Sequence of chain 1.B:
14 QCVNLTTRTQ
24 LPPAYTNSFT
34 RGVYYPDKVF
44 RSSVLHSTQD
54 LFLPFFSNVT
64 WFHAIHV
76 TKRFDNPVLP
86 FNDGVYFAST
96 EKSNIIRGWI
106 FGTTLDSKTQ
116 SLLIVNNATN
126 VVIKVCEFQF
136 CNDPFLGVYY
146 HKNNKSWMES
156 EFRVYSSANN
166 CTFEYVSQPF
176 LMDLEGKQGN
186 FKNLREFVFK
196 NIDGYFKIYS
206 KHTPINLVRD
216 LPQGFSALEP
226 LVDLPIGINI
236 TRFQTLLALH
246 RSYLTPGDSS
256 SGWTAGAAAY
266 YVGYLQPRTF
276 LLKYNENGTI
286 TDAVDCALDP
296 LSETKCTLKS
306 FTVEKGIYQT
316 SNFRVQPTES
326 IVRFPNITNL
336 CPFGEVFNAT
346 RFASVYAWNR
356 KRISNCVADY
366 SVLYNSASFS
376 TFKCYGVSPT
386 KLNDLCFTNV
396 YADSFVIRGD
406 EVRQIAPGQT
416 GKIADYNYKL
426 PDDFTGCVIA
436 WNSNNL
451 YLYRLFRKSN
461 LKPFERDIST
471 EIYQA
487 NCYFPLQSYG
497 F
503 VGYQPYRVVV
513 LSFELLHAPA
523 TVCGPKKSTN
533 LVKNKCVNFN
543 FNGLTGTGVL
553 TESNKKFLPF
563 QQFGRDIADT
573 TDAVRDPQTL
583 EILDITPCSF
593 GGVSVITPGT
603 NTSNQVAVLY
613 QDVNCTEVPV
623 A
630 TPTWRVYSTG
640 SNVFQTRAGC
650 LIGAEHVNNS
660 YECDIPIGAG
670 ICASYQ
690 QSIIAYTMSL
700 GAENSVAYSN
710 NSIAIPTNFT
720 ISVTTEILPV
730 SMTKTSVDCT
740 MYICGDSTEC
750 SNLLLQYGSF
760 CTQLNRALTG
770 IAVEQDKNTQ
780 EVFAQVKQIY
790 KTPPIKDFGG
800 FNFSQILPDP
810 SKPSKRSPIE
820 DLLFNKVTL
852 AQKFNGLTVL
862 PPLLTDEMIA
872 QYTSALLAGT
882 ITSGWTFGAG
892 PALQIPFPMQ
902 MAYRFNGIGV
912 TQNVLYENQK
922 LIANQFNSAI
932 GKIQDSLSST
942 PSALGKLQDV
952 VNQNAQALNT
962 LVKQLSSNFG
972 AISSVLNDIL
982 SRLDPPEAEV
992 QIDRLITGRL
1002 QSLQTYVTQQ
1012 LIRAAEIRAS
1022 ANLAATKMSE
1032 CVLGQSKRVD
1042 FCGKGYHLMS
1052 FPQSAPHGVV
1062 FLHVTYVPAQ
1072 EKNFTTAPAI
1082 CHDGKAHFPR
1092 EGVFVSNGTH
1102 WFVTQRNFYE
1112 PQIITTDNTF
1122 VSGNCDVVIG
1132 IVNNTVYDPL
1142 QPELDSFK

Binding-site contacts:
Ligand atom C1 contacts residue LEU922 of chain 1.B at 4.3 Å (hydrophobic).
Ligand atom O5 contacts residue GLN1071 of chain 1.B at 3.9 Å.
Ligand atom C6 contacts residue GLN926 of chain 1.B at 3.8 Å.
Ligand atom O6 contacts residue PHE718 of chain 1.B at 4.4 Å.
Ligand atom O5 contacts residue GLN926 of chain 1.B at 4.4 Å.
Ligand atom O4 contacts residue LEU922 of chain 1.B at 4.0 Å.
Ligand atom C2 contacts residue GLN1071 of chain 1.B at 4.4 Å.
Ligand atom O6 contacts residue THR719 of chain 1.B at 3.6 Å.
Ligand atom C5 contacts residue LEU922 of chain 1.B at 4.0 Å (hydrophobic).
Ligand atom C1 contacts residue ASN717 of chain 1.B at 1.4 Å.
Ligand atom C1 contacts residue GLN1071 of chain 1.B at 4.0 Å.
Ligand atom C5 contacts residue GLN926 of chain 1.B at 3.9 Å.
Ligand atom O7 contacts residue LEU922 of chain 1.B at 3.6 Å.
Ligand atom N2 contacts residue ASN717 of chain 1.B at 2.9 Å (h-bond).
Ligand atom C5 contacts residue ASN717 of chain 1.B at 3.6 Å.
Ligand atom C7 contacts residue LEU922 of chain 1.B at 4.2 Å (hydrophobic).
Ligand atom O5 contacts residue ASN717 of chain 1.B at 2.4 Å (h-bond).
Ligand atom C4 contacts residue ASN717 of chain 1.B at 4.2 Å.
Ligand atom C3 contacts residue ASN717 of chain 1.B at 3.8 Å.
Ligand atom C3 contacts residue LEU922 of chain 1.B at 4.5 Å (hydrophobic).
Ligand atom C7 contacts residue ASN717 of chain 1.B at 3.7 Å.
Ligand atom O7 contacts residue ASN717 of chain 1.B at 4.1 Å.
Ligand atom O6 contacts residue GLN926 of chain 1.B at 2.9 Å (h-bond).
Ligand atom C2 contacts residue ASN717 of chain 1.B at 2.4 Å.
Ligand atom C4 contacts residue LEU922 of chain 1.B at 4.4 Å (hydrophobic).
Ligand atom C8 contacts residue GLN926 of chain 1.B at 4.1 Å.

The small molecule below binds the protein below.
Small molecule (SMILES): CC(=O)N[C@H]1[C@H](O[C@H]2[C@H](O)[C@@H](NC(C)=O)CO[C@@H]2CO)O[C@H](CO)[C@@H](O)[C@@H]1O